Sequence of chain 1.D:
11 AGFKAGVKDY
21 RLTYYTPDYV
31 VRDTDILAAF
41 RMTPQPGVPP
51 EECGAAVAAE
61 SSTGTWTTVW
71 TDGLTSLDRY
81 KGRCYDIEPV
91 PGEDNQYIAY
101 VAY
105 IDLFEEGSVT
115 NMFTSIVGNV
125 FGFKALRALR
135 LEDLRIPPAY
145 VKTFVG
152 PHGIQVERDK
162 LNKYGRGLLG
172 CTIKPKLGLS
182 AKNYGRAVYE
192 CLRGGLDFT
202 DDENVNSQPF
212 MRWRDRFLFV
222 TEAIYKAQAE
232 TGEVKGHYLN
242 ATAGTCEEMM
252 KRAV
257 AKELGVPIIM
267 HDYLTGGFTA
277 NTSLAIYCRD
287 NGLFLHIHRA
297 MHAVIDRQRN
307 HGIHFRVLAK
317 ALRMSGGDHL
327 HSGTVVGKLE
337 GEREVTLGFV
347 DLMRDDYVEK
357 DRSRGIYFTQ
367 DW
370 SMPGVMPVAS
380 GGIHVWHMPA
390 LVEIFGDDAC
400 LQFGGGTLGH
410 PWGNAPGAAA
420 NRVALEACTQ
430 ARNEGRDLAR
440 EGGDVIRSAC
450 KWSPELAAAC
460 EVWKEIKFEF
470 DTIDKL

Sequence of chain 1.I:
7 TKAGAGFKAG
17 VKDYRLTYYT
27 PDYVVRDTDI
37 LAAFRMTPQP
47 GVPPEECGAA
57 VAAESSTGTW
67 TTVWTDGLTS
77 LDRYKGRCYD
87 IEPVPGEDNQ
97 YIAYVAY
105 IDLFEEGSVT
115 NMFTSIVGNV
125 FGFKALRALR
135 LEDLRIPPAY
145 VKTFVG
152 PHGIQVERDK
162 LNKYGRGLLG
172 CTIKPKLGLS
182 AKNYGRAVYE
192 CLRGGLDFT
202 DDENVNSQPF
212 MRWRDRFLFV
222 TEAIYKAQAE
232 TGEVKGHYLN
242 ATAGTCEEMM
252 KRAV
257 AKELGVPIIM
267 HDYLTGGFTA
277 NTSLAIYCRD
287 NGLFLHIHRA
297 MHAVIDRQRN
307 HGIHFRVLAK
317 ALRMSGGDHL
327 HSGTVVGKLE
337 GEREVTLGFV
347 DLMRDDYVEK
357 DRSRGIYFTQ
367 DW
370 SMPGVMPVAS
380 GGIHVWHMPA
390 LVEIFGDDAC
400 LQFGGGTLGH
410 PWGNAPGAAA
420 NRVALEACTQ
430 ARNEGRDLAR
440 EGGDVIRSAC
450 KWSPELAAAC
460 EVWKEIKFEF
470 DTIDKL

The protein below binds the small molecule below.
Small molecule (SMILES): O=C(O)[C@@](O)(COP(=O)(O)O)[C@H](O)[C@H](O)COP(=O)(O)O

Binding-site contacts:
Ligand atom O7 contacts residue LYS334 of chain 1.I at 3.0 Å (salt-bridge).
Ligand atom O1P contacts residue LYS175 of chain 1.I at 3.4 Å.
Ligand atom O5P contacts residue SER379 of chain 1.I at 3.2 Å (h-bond).
Ligand atom O3P contacts residue GLY380 of chain 1.I at 3.3 Å.
Ligand atom O2 contacts residue LYS175 of chain 1.I at 3.0 Å (salt-bridge).
Ligand atom O4P contacts residue ARG295 of chain 1.I at 2.8 Å (salt-bridge).
Ligand atom O4 contacts residue GLY380 of chain 1.I at 3.3 Å (h-bond).
Ligand atom C contacts residue LYS175 of chain 1.I at 3.4 Å.
Ligand atom O3P contacts residue GLY381 of chain 1.I at 2.8 Å (h-bond).
Ligand atom O6 contacts residue ASN123 of chain 1.D at 3.0 Å (h-bond).
Ligand atom O6 contacts residue ASP203 of chain 1.I at 2.9 Å (salt-bridge).
Ligand atom O3 contacts residue MG1 of chain 1.YA at 2.2 Å.
Ligand atom C3 contacts residue MG1 of chain 1.YA at 3.1 Å.
Ligand atom O4 contacts residue SER379 of chain 1.I at 2.9 Å (h-bond).
Ligand atom O6 contacts residue LYS175 of chain 1.I at 3.3 Å (salt-bridge).
Ligand atom O3 contacts residue KCX201 of chain 1.I at 2.6 Å (h-bond).
Ligand atom O3 contacts residue GLU204 of chain 1.I at 2.9 Å (salt-bridge).
Ligand atom O1 contacts residue LYS175 of chain 1.I at 3.2 Å (salt-bridge).
Ligand atom C3 contacts residue KCX201 of chain 1.I at 3.1 Å.
Ligand atom O2 contacts residue KCX201 of chain 1.I at 3.2 Å (h-bond).
Ligand atom O2 contacts residue THR173 of chain 1.I at 2.7 Å (h-bond).
Ligand atom O1P contacts residue THR65 of chain 1.D at 2.5 Å (h-bond).
Ligand atom O2P contacts residue GLY403 of chain 1.I at 2.8 Å (h-bond).
Ligand atom C2 contacts residue MG1 of chain 1.YA at 2.9 Å.
Ligand atom O6 contacts residue LYS177 of chain 1.I at 2.7 Å (salt-bridge).
Ligand atom O7 contacts residue GLU60 of chain 1.D at 3.4 Å (salt-bridge).
Ligand atom O3 contacts residue HIS294 of chain 1.I at 2.9 Å (h-bond).
Ligand atom O3P contacts residue THR65 of chain 1.D at 3.4 Å (h-bond).
Ligand atom P1 contacts residue THR65 of chain 1.D at 3.4 Å.
Ligand atom O6P contacts residue ARG295 of chain 1.I at 2.9 Å (salt-bridge).
Ligand atom O5 contacts residue LEU335 of chain 1.I at 3.4 Å.
Ligand atom O6 contacts residue GLU204 of chain 1.I at 3.0 Å (salt-bridge).
Ligand atom O1P contacts residue GLY404 of chain 1.I at 2.7 Å (h-bond).
Ligand atom O2 contacts residue MG1 of chain 1.YA at 2.3 Å.
Ligand atom O2 contacts residue ASP203 of chain 1.I at 3.4 Å (salt-bridge).
Ligand atom O6 contacts residue MG1 of chain 1.YA at 2.0 Å.
Ligand atom O3P contacts residue LYS334 of chain 1.I at 2.9 Å (salt-bridge).
Ligand atom C contacts residue MG1 of chain 1.YA at 2.8 Å.
Ligand atom O5P contacts residue HIS327 of chain 1.I at 2.8 Å (h-bond).
Ligand atom O3P contacts residue TRP66 of chain 1.D at 3.2 Å.